This protein binds this small molecule.
Small molecule (SMILES): CCCCO

Binding-site contacts:
Ligand atom OH contacts residue ALA53 of chain 1.A at 4.0 Å.
Ligand atom C2 contacts residue ALA111 of chain 1.A at 4.3 Å (hydrophobic).
Ligand atom C4 contacts residue ALA53 of chain 1.A at 4.0 Å (hydrophobic).
Ligand atom C1 contacts residue VAL59 of chain 1.A at 3.5 Å (hydrophobic).
Ligand atom C2 contacts residue THR58 of chain 1.A at 4.5 Å.
Ligand atom OH contacts residue ALA56 of chain 1.A at 3.9 Å.
Ligand atom C2 contacts residue THR110 of chain 1.A at 4.0 Å.
Ligand atom C1 contacts residue VAL107 of chain 1.A at 3.7 Å (hydrophobic).
Ligand atom C4 contacts residue TRP124 of chain 1.A at 3.6 Å (hydrophobic).
Ligand atom C2 contacts residue VAL107 of chain 1.A at 4.3 Å (hydrophobic).
Ligand atom C2 contacts residue PHE65 of chain 1.A at 4.2 Å (hydrophobic).
Ligand atom C2 contacts residue TRP124 of chain 1.A at 4.2 Å (hydrophobic).
Ligand atom C3 contacts residue PHE65 of chain 1.A at 3.9 Å (hydrophobic).
Ligand atom C3 contacts residue THR58 of chain 1.A at 3.0 Å.
Ligand atom C2 contacts residue PHE114 of chain 1.A at 3.4 Å (hydrophobic).
Ligand atom C1 contacts residue THR110 of chain 1.A at 3.5 Å.
Ligand atom C3 contacts residue PHE114 of chain 1.A at 3.7 Å (hydrophobic).
Ligand atom C3 contacts residue TRP124 of chain 1.A at 4.5 Å (hydrophobic).
Ligand atom C4 contacts residue PHE114 of chain 1.A at 3.7 Å (hydrophobic).
Ligand atom C2 contacts residue ALA53 of chain 1.A at 4.2 Å (hydrophobic).
Ligand atom C4 contacts residue THR58 of chain 1.A at 3.4 Å.
Ligand atom C3 contacts residue VAL59 of chain 1.A at 4.4 Å (hydrophobic).
Ligand atom C3 contacts residue ALA53 of chain 1.A at 3.7 Å (hydrophobic).
Ligand atom C1 contacts residue PHE65 of chain 1.A at 3.7 Å (hydrophobic).
Ligand atom C1 contacts residue ALA53 of chain 1.A at 4.3 Å (hydrophobic).
Ligand atom OH contacts residue THR58 of chain 1.A at 2.7 Å (h-bond).
Ligand atom OH contacts residue TRP124 of chain 1.A at 4.5 Å.
Ligand atom C1 contacts residue ALA111 of chain 1.A at 4.5 Å (hydrophobic).

Sequence of chain 1.A:
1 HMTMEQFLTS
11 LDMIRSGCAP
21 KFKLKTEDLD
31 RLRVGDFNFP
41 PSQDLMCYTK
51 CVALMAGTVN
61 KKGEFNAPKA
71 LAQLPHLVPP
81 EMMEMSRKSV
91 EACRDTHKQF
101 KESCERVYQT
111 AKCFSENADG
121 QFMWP